Sequence of chain 1.I:
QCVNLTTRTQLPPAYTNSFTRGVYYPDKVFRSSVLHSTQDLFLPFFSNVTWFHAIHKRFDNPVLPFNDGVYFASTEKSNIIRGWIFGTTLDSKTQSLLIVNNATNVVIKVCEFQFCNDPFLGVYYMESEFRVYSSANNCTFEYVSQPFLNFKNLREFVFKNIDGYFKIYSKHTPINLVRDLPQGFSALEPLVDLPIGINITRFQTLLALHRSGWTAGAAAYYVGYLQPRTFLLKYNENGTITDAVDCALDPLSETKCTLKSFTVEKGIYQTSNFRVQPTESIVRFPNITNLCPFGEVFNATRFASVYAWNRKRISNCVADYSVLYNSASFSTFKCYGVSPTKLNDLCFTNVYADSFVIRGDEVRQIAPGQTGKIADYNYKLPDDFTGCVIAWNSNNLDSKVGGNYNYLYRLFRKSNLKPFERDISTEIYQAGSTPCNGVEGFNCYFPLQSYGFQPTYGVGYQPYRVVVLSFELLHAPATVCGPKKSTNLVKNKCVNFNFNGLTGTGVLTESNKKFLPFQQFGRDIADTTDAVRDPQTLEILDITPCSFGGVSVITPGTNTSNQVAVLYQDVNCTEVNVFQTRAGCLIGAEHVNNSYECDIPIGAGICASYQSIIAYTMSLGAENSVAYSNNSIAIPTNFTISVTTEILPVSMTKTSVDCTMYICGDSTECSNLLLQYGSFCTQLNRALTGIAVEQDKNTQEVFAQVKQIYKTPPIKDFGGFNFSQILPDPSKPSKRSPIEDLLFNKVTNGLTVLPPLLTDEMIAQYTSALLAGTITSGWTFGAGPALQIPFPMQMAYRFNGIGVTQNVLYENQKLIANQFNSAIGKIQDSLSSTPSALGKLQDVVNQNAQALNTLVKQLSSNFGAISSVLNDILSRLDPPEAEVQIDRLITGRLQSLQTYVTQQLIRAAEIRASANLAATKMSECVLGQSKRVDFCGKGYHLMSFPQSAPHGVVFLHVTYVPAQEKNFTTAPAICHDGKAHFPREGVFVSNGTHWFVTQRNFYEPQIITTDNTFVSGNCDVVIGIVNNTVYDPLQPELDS

The protein below binds the small molecule below.
Small molecule (SMILES): CC(=O)N[C@H]1[C@H](O[C@H]2[C@H](O)[C@@H](NC(C)=O)CO[C@@H]2CO)O[C@H](CO)[C@@H](O)[C@@H]1O

Binding-site contacts:
Ligand atom C1 contacts residue GLN1071 of chain 1.I at 3.5 Å.
Ligand atom C1 contacts residue LEU922 of chain 1.I at 4.4 Å (hydrophobic).
Ligand atom C3 contacts residue ASN717 of chain 1.I at 3.8 Å.
Ligand atom O7 contacts residue GLN1071 of chain 1.I at 3.4 Å (h-bond).
Ligand atom O5 contacts residue GLN1071 of chain 1.I at 3.6 Å.
Ligand atom C5 contacts residue GLN926 of chain 1.I at 4.1 Å.
Ligand atom O5 contacts residue GLN926 of chain 1.I at 4.4 Å.
Ligand atom C8 contacts residue LEU922 of chain 1.I at 4.0 Å (hydrophobic).
Ligand atom C5 contacts residue LEU922 of chain 1.I at 3.8 Å (hydrophobic).
Ligand atom C4 contacts residue ASN717 of chain 1.I at 4.2 Å.
Ligand atom C2 contacts residue GLN1071 of chain 1.I at 3.9 Å.
Ligand atom O6 contacts residue LEU922 of chain 1.I at 4.4 Å.
Ligand atom C6 contacts residue LEU922 of chain 1.I at 4.2 Å (hydrophobic).
Ligand atom O4 contacts residue LEU922 of chain 1.I at 3.9 Å.
Ligand atom C7 contacts residue GLN1071 of chain 1.I at 4.4 Å.
Ligand atom C2 contacts residue ASN717 of chain 1.I at 2.5 Å.
Ligand atom O7 contacts residue ASN717 of chain 1.I at 3.2 Å (h-bond).
Ligand atom N2 contacts residue ASN717 of chain 1.I at 2.9 Å (h-bond).
Ligand atom C8 contacts residue ASN717 of chain 1.I at 4.5 Å.
Ligand atom C5 contacts residue ASN717 of chain 1.I at 3.7 Å.
Ligand atom C4 contacts residue LEU922 of chain 1.I at 4.4 Å (hydrophobic).
Ligand atom C1 contacts residue ASN717 of chain 1.I at 1.4 Å.
Ligand atom C7 contacts residue ASN717 of chain 1.I at 3.3 Å.
Ligand atom O5 contacts residue ASN717 of chain 1.I at 2.4 Å (h-bond).
Ligand atom O7 contacts residue LEU922 of chain 1.I at 3.4 Å.
Ligand atom O6 contacts residue GLN926 of chain 1.I at 2.6 Å (h-bond).
Ligand atom O6 contacts residue PHE718 of chain 1.I at 4.3 Å.
Ligand atom C7 contacts residue LEU922 of chain 1.I at 3.7 Å (hydrophobic).
Ligand atom C6 contacts residue GLN926 of chain 1.I at 3.7 Å.